Binding-site contacts:
Ligand atom C3 contacts residue TYR154 of chain 1.A at 3.3 Å (hydrophobic).
Ligand atom O12 contacts residue TYR154 of chain 1.A at 3.0 Å (h-bond).
Ligand atom N11 contacts residue ASP106 of chain 1.A at 4.0 Å.
Ligand atom C10 contacts residue TRP107 of chain 1.A at 4.2 Å (hydrophobic).
Ligand atom C10 contacts residue TYR154 of chain 1.A at 3.7 Å (hydrophobic).
Ligand atom C7 contacts residue HIS295 of chain 1.A at 4.0 Å.
Ligand atom N11 contacts residue TRP107 of chain 1.A at 3.9 Å.
Ligand atom N9 contacts residue ASP106 of chain 1.A at 2.7 Å (salt-bridge).
Ligand atom C8 contacts residue ASP106 of chain 1.A at 3.2 Å.
Ligand atom C3 contacts residue VAL269 of chain 1.A at 3.7 Å (hydrophobic).
Ligand atom C7 contacts residue ASP106 of chain 1.A at 3.2 Å.
Ligand atom C1 contacts residue TYR154 of chain 1.A at 3.8 Å (hydrophobic).
Ligand atom C7 contacts residue TYR237 of chain 1.A at 3.4 Å (hydrophobic).
Ligand atom CL4 contacts residue VAL269 of chain 1.A at 3.6 Å.
Ligand atom CL6 contacts residue LEU179 of chain 1.A at 3.5 Å.
Ligand atom CL4 contacts residue TYR154 of chain 1.A at 3.7 Å.
Ligand atom O12 contacts residue TYR237 of chain 1.A at 3.3 Å.
Ligand atom CL4 contacts residue MET190 of chain 1.A at 3.7 Å.
Ligand atom N9 contacts residue TYR154 of chain 1.A at 4.2 Å.
Ligand atom O12 contacts residue GLN155 of chain 1.A at 4.2 Å.
Ligand atom C13 contacts residue TRP107 of chain 1.A at 4.3 Å (hydrophobic).
Ligand atom C13 contacts residue ASP106 of chain 1.A at 3.4 Å.
Ligand atom C5 contacts residue HIS295 of chain 1.A at 3.9 Å.
Ligand atom C14 contacts residue TRP107 of chain 1.A at 4.0 Å (hydrophobic).
Ligand atom C5 contacts residue TYR237 of chain 1.A at 3.7 Å (hydrophobic).
Ligand atom C3 contacts residue ASP106 of chain 1.A at 4.3 Å.
Ligand atom C5 contacts residue TRP296 of chain 1.A at 4.2 Å (hydrophobic).
Ligand atom C14 contacts residue GLN155 of chain 1.A at 3.9 Å.
Ligand atom C3 contacts residue TYR237 of chain 1.A at 4.1 Å (hydrophobic).
Ligand atom N9 contacts residue TYR237 of chain 1.A at 3.7 Å.
Ligand atom C5 contacts residue PHE38 of chain 1.A at 3.2 Å (hydrophobic).
Ligand atom C13 contacts residue LEU270 of chain 1.A at 3.9 Å (hydrophobic).
Ligand atom C10 contacts residue ASP106 of chain 1.A at 3.8 Å.
Ligand atom C8 contacts residue TYR237 of chain 1.A at 3.2 Å (hydrophobic).
Ligand atom CL6 contacts residue TRP296 of chain 1.A at 4.0 Å.
Ligand atom C7 contacts residue TYR154 of chain 1.A at 4.2 Å (hydrophobic).
Ligand atom C8 contacts residue HIS295 of chain 1.A at 3.7 Å.
Ligand atom C8 contacts residue PHE38 of chain 1.A at 3.5 Å (hydrophobic).
Ligand atom C1 contacts residue VAL269 of chain 1.A at 4.1 Å (hydrophobic).
Ligand atom C10 contacts residue TYR237 of chain 1.A at 3.7 Å (hydrophobic).

This protein binds this small molecule.
Small molecule (SMILES): CN(C)C(=O)Nc1ccc(Cl)c(Cl)c1

Sequence of chain 1.A:
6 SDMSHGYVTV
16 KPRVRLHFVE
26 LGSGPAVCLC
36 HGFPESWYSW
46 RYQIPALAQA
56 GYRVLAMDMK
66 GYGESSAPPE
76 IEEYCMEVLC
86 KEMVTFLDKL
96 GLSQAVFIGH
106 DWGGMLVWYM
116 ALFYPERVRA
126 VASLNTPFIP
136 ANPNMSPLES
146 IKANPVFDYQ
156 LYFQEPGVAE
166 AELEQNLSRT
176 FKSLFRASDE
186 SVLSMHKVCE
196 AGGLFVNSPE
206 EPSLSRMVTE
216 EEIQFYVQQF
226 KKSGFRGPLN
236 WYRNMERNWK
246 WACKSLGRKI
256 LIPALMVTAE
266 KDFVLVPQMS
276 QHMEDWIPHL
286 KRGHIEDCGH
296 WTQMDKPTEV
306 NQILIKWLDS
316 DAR